Sequence of chain 1.B:
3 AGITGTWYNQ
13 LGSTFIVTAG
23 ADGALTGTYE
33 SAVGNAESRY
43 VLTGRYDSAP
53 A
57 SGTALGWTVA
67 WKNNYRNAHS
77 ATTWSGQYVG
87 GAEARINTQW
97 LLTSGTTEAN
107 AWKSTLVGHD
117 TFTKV

This protein binds this small molecule.
Small molecule (SMILES): Cc1cc(/N=N/c2ccccc2C(=O)O)ccc1O

Sequence of chain 4.A:
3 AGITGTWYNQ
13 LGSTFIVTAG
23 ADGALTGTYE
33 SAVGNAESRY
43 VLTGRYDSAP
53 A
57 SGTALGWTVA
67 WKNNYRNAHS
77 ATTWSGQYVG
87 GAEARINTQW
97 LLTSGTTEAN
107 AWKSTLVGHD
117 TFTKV

Binding-site contacts:
Ligand atom O4' contacts residue ALA38 of chain 1.B at 3.5 Å (h-bond).
Ligand atom C2' contacts residue TRP67 of chain 1.B at 3.9 Å (hydrophobic).
Ligand atom C4 contacts residue ASP116 of chain 1.B at 3.4 Å.
Ligand atom C3 contacts residue TYR31 of chain 1.B at 3.8 Å (hydrophobic).
Ligand atom O4' contacts residue ALA74 of chain 1.B at 3.3 Å.
Ligand atom CM3 contacts residue ASN37 of chain 1.B at 3.6 Å.
Ligand atom C6 contacts residue TRP108 of chain 4.A at 3.8 Å (hydrophobic).
Ligand atom C2' contacts residue VAL35 of chain 1.B at 2.9 Å (hydrophobic).
Ligand atom C5 contacts residue TRP96 of chain 1.B at 3.5 Å (hydrophobic).
Ligand atom C4' contacts residue ASN37 of chain 1.B at 3.6 Å.
Ligand atom C5 contacts residue THR78 of chain 1.B at 3.8 Å.
Ligand atom C5' contacts residue ALA74 of chain 1.B at 3.7 Å (hydrophobic).
Ligand atom C1' contacts residue TRP67 of chain 1.B at 3.7 Å (hydrophobic).
Ligand atom OXT contacts residue SER15 of chain 1.B at 3.5 Å (h-bond).
Ligand atom C contacts residue SER33 of chain 1.B at 3.6 Å.
Ligand atom CM3 contacts residue TRP67 of chain 1.B at 3.8 Å (hydrophobic).
Ligand atom C3 contacts residue TRP80 of chain 1.B at 3.6 Å (hydrophobic).
Ligand atom C contacts residue SER15 of chain 1.B at 3.4 Å.
Ligand atom OXT contacts residue SER33 of chain 1.B at 2.3 Å (h-bond).
Ligand atom O contacts residue TYR31 of chain 1.B at 2.7 Å (h-bond).
Ligand atom N1' contacts residue TRP67 of chain 1.B at 3.9 Å.
Ligand atom O contacts residue ASN11 of chain 1.B at 3.1 Å (h-bond).
Ligand atom CM3 contacts residue TYR42 of chain 1.B at 3.8 Å (hydrophobic).
Ligand atom C6 contacts residue THR78 of chain 1.B at 3.8 Å.
Ligand atom O4' contacts residue ASN37 of chain 1.B at 2.5 Å (h-bond).
Ligand atom C4 contacts residue TRP80 of chain 1.B at 3.7 Å (hydrophobic).
Ligand atom OXT contacts residue TYR31 of chain 1.B at 3.7 Å.
Ligand atom CM3 contacts residue VAL35 of chain 1.B at 3.2 Å (hydrophobic).
Ligand atom C3' contacts residue TRP67 of chain 1.B at 3.7 Å (hydrophobic).
Ligand atom CM3 contacts residue ALA38 of chain 1.B at 2.7 Å (hydrophobic).
Ligand atom C2' contacts residue SER33 of chain 1.B at 3.6 Å.
Ligand atom C1' contacts residue VAL35 of chain 1.B at 3.8 Å (hydrophobic).
Ligand atom OXT contacts residue VAL35 of chain 1.B at 3.5 Å.
Ligand atom N1 contacts residue TRP67 of chain 1.B at 3.5 Å.
Ligand atom O contacts residue SER15 of chain 1.B at 2.6 Å (h-bond).
Ligand atom C4 contacts residue TRP96 of chain 1.B at 3.5 Å (hydrophobic).
Ligand atom C3 contacts residue ASP116 of chain 1.B at 3.3 Å.
Ligand atom C3' contacts residue VAL35 of chain 1.B at 3.2 Å (hydrophobic).
Ligand atom OXT contacts residue TRP67 of chain 1.B at 3.8 Å.
Ligand atom C contacts residue TYR31 of chain 1.B at 3.5 Å (hydrophobic).